Sequence of chain 2.A:
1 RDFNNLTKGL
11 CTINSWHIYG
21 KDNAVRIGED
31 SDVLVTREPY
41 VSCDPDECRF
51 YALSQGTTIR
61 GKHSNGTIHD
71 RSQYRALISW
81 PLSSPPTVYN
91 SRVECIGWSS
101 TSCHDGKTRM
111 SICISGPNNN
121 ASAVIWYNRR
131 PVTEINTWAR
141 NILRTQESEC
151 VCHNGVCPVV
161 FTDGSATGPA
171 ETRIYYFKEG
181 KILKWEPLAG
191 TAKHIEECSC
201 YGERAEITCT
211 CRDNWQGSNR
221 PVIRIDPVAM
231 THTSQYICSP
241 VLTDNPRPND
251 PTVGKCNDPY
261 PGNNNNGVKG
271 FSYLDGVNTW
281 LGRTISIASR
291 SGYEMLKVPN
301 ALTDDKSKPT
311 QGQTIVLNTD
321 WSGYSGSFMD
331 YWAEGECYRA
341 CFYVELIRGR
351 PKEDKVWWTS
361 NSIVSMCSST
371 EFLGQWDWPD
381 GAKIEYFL

Binding-site contacts:
Ligand atom C5 contacts residue ASN154 of chain 2.A at 3.4 Å.
Ligand atom C1 contacts residue ASN154 of chain 2.A at 4.3 Å.
Ligand atom O7 contacts residue ASN5 of chain 2.A at 4.0 Å.
Ligand atom C6 contacts residue ASN154 of chain 2.A at 3.8 Å.
Ligand atom C1 contacts residue ASN5 of chain 2.A at 1.4 Å.
Ligand atom O3 contacts residue ASP2 of chain 2.A at 3.3 Å.
Ligand atom N2 contacts residue ASN5 of chain 2.A at 3.0 Å (h-bond).
Ligand atom C4 contacts residue ASN154 of chain 2.A at 4.3 Å.
Ligand atom N2 contacts residue PHE3 of chain 2.A at 2.9 Å (h-bond).
Ligand atom C1 contacts residue PHE3 of chain 2.A at 4.1 Å (hydrophobic).
Ligand atom O5 contacts residue ASN154 of chain 2.A at 4.2 Å.
Ligand atom C4 contacts residue ASN5 of chain 2.A at 4.2 Å.
Ligand atom C3 contacts residue ASN154 of chain 2.A at 4.5 Å.
Ligand atom C5 contacts residue ASN5 of chain 2.A at 3.6 Å.
Ligand atom C7 contacts residue ASP2 of chain 2.A at 3.9 Å.
Ligand atom C2 contacts residue ASN5 of chain 2.A at 2.6 Å.
Ligand atom C3 contacts residue PHE3 of chain 2.A at 4.4 Å (hydrophobic).
Ligand atom C7 contacts residue ASN5 of chain 2.A at 3.7 Å.
Ligand atom O4 contacts residue ASN154 of chain 2.A at 4.4 Å.
Ligand atom C8 contacts residue PHE3 of chain 2.A at 3.3 Å (hydrophobic).
Ligand atom C7 contacts residue PHE3 of chain 2.A at 3.5 Å (hydrophobic).
Ligand atom N2 contacts residue ASP2 of chain 2.A at 3.8 Å.
Ligand atom O5 contacts residue ASN5 of chain 2.A at 2.4 Å (h-bond).
Ligand atom C2 contacts residue PHE3 of chain 2.A at 3.9 Å (hydrophobic).
Ligand atom C8 contacts residue ASP2 of chain 2.A at 3.6 Å.
Ligand atom C3 contacts residue ASP2 of chain 2.A at 4.4 Å.
Ligand atom C3 contacts residue ASN5 of chain 2.A at 3.8 Å.

A small-molecule ligand and the protein it binds are described below.
Small molecule (SMILES): CC(=O)N[C@@H]1[C@@H](O)[C@H](O)[C@@H](CO)O[C@H]1O